The protein below binds the small molecule below.
Small molecule (SMILES): CC[C@@H]1C[C@@H]2C[C@@H]3[C@H]4C/C=C\C(=O)NCC[C@H](O)[C@@H]5NC(=O)/C(=C(O)/C=C/[C@@H]4CC(=O)[C@H]3[C@@H]2[C@H]1C)C5=O

Binding-site contacts:
Ligand atom C31 contacts residue HEM1 of chain 1.C at 3.6 Å.
Ligand atom C11 contacts residue SER240 of chain 1.A at 3.0 Å.
Ligand atom C34 contacts residue HEM1 of chain 1.C at 3.5 Å.
Ligand atom C2 contacts residue VAL91 of chain 1.A at 3.7 Å (hydrophobic).
Ligand atom O25 contacts residue ILE180 of chain 1.A at 3.6 Å.
Ligand atom C4 contacts residue VAL91 of chain 1.A at 3.8 Å (hydrophobic).
Ligand atom C19 contacts residue PHE397 of chain 1.A at 3.6 Å (hydrophobic).
Ligand atom C27 contacts residue ALA245 of chain 1.A at 3.6 Å (hydrophobic).
Ligand atom C24 contacts residue PHE297 of chain 1.A at 3.7 Å (hydrophobic).
Ligand atom C20 contacts residue PHE397 of chain 1.A at 3.5 Å (hydrophobic).
Ligand atom C13 contacts residue SER244 of chain 1.A at 3.4 Å.
Ligand atom C35 contacts residue HEM1 of chain 1.C at 3.6 Å.
Ligand atom O9 contacts residue ARG90 of chain 1.A at 3.5 Å.
Ligand atom C21 contacts residue PHE397 of chain 1.A at 3.6 Å (hydrophobic).
Ligand atom O37 contacts residue GLY92 of chain 1.A at 3.7 Å.
Ligand atom C21 contacts residue PHE297 of chain 1.A at 3.6 Å (hydrophobic).
Ligand atom C7 contacts residue ARG90 of chain 1.A at 3.7 Å.
Ligand atom C13 contacts residue ASP241 of chain 1.A at 3.8 Å.
Ligand atom C14 contacts residue ASP241 of chain 1.A at 3.7 Å.
Ligand atom O8 contacts residue ARG86 of chain 1.A at 2.7 Å (salt-bridge).
Ligand atom N12 contacts residue ASP241 of chain 1.A at 2.8 Å (salt-bridge).
Ligand atom O9 contacts residue ARG86 of chain 1.A at 2.6 Å (salt-bridge).
Ligand atom C34 contacts residue MET398 of chain 1.A at 3.7 Å (hydrophobic).
Ligand atom C30 contacts residue MET398 of chain 1.A at 3.4 Å (hydrophobic).
Ligand atom O9 contacts residue VAL91 of chain 1.A at 3.8 Å.
Ligand atom C11 contacts residue ASP241 of chain 1.A at 3.6 Å.
Ligand atom C33 contacts residue MET398 of chain 1.A at 3.7 Å (hydrophobic).
Ligand atom C34 contacts residue SER249 of chain 1.A at 3.6 Å.
Ligand atom C2 contacts residue ARG90 of chain 1.A at 3.7 Å.
Ligand atom N3 contacts residue VAL91 of chain 1.A at 3.2 Å (h-bond).
Ligand atom C23 contacts residue ARG90 of chain 1.A at 3.8 Å.
Ligand atom C11 contacts residue SER244 of chain 1.A at 3.8 Å.
Ligand atom C1 contacts residue ARG90 of chain 1.A at 3.6 Å.
Ligand atom O8 contacts residue ARG90 of chain 1.A at 2.9 Å (salt-bridge).
Ligand atom O25 contacts residue SER244 of chain 1.A at 3.1 Å.
Ligand atom C2 contacts residue ARG86 of chain 1.A at 3.7 Å.
Ligand atom O36 contacts residue SER296 of chain 1.A at 3.3 Å.
Ligand atom O8 contacts residue ILE180 of chain 1.A at 3.8 Å.
Ligand atom O36 contacts residue PHE297 of chain 1.A at 3.8 Å.
Ligand atom N12 contacts residue SER240 of chain 1.A at 3.8 Å.

Sequence of chain 1.A:
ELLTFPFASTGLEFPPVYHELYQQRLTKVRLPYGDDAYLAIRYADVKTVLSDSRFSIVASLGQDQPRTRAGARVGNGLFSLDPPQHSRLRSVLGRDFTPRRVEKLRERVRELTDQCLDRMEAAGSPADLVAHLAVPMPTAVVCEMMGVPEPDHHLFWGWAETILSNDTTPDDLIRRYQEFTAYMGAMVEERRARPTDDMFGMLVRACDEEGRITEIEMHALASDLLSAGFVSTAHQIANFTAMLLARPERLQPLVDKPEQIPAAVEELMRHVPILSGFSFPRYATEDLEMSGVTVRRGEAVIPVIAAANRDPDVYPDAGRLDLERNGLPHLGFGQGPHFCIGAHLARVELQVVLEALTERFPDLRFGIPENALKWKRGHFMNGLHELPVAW